Sequence of chain 1.A:
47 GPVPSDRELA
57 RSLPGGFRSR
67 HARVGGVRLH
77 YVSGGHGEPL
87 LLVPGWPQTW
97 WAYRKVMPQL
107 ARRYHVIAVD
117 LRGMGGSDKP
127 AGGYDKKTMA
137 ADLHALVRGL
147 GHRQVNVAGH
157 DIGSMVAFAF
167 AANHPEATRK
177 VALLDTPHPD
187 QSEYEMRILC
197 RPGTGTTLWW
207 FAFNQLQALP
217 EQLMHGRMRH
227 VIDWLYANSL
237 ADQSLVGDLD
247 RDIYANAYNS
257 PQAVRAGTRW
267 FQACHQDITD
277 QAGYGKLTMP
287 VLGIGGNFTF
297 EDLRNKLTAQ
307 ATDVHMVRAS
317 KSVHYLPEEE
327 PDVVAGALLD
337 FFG

Binding-site contacts:
Ligand atom C9 contacts residue LEU231 of chain 1.A at 3.6 Å (hydrophobic).
Ligand atom O4 contacts residue VAL319 of chain 1.A at 3.6 Å.
Ligand atom O2 contacts residue THR182 of chain 1.A at 3.0 Å (h-bond).
Ligand atom C6 contacts residue HIS320 of chain 1.A at 3.7 Å.
Ligand atom C12 contacts residue TRP206 of chain 1.A at 3.2 Å (hydrophobic).
Ligand atom C5 contacts residue HIS320 of chain 1.A at 3.6 Å.
Ligand atom C10 contacts residue LEU231 of chain 1.A at 3.7 Å (hydrophobic).
Ligand atom C14 contacts residue HIS320 of chain 1.A at 3.3 Å.
Ligand atom C9 contacts residue ASN234 of chain 1.A at 3.2 Å.
Ligand atom O5 contacts residue TRP206 of chain 1.A at 3.7 Å.
Ligand atom C8 contacts residue VAL319 of chain 1.A at 3.7 Å (hydrophobic).
Ligand atom C12 contacts residue HIS320 of chain 1.A at 3.6 Å.
Ligand atom O1 contacts residue PHE207 of chain 1.A at 3.0 Å.
Ligand atom C1 contacts residue TRP206 of chain 1.A at 3.0 Å (hydrophobic).
Ligand atom C4A contacts residue ASP157 of chain 1.A at 3.7 Å.
Ligand atom C6A contacts residue TRP206 of chain 1.A at 3.4 Å (hydrophobic).
Ligand atom C4A contacts residue HIS320 of chain 1.A at 3.5 Å.
Ligand atom O6 contacts residue ASP157 of chain 1.A at 2.2 Å (salt-bridge).
Ligand atom C4 contacts residue ASP157 of chain 1.A at 3.3 Å.
Ligand atom C2 contacts residue TRP206 of chain 1.A at 3.0 Å (hydrophobic).
Ligand atom C3 contacts residue ASP157 of chain 1.A at 3.1 Å.
Ligand atom C14 contacts residue TRP206 of chain 1.A at 3.5 Å (hydrophobic).
Ligand atom C12 contacts residue TYR321 of chain 1.A at 3.4 Å (hydrophobic).
Ligand atom C15 contacts residue MET161 of chain 1.A at 3.6 Å (hydrophobic).
Ligand atom C3 contacts residue PHE207 of chain 1.A at 3.5 Å (hydrophobic).
Ligand atom O5 contacts residue TYR321 of chain 1.A at 2.6 Å (h-bond).
Ligand atom C13 contacts residue HIS320 of chain 1.A at 3.4 Å.
Ligand atom C8 contacts residue ASN234 of chain 1.A at 3.3 Å.
Ligand atom C15 contacts residue ASP157 of chain 1.A at 3.7 Å.
Ligand atom O6 contacts residue TRP92 of chain 1.A at 3.2 Å (h-bond).
Ligand atom C14 contacts residue ASP157 of chain 1.A at 3.4 Å.
Ligand atom C15 contacts residue PHE207 of chain 1.A at 3.4 Å (hydrophobic).
Ligand atom O5 contacts residue LEU231 of chain 1.A at 3.1 Å.
Ligand atom O6 contacts residue HIS320 of chain 1.A at 3.2 Å (h-bond).
Ligand atom C6A contacts residue HIS320 of chain 1.A at 3.6 Å.
Ligand atom C11 contacts residue TRP206 of chain 1.A at 3.6 Å (hydrophobic).
Ligand atom C2 contacts residue ASP157 of chain 1.A at 3.0 Å.
Ligand atom C1 contacts residue ASP157 of chain 1.A at 2.9 Å.
Ligand atom C13 contacts residue TRP206 of chain 1.A at 3.1 Å (hydrophobic).
Ligand atom O1 contacts residue TRP206 of chain 1.A at 2.6 Å (h-bond).

This small molecule binds to this protein.
Small molecule (SMILES): C[C@]12O[C@H]1[C@H](O)c1c(cc(O)c3c1C(=O)c1cccc(O)c1-3)C2=O